A small-molecule ligand and the protein it binds are described below.
Small molecule (SMILES): CN(c1ccccc1/C=N/c1nc(Nc2ccc3c(c2)CC(=O)N3)ncc1C(F)(F)F)S(C)(=O)=O

Binding-site contacts:
Ligand atom C12 contacts residue CYS95 of chain 1.D at 3.5 Å (hydrophobic).
Ligand atom C17 contacts residue GLY98 of chain 1.D at 3.7 Å.
Ligand atom C26 contacts residue VAL29 of chain 1.D at 3.7 Å (hydrophobic).
Ligand atom C2 contacts residue LEU146 of chain 1.D at 3.6 Å (hydrophobic).
Ligand atom C1 contacts residue LEU146 of chain 1.D at 3.5 Å (hydrophobic).
Ligand atom F8 contacts residue ASP157 of chain 1.D at 3.2 Å.
Ligand atom C32 contacts residue ARG143 of chain 1.D at 3.3 Å.
Ligand atom N5 contacts residue LEU94 of chain 1.D at 3.6 Å.
Ligand atom C13 contacts residue GLY98 of chain 1.D at 3.6 Å.
Ligand atom C15 contacts residue GLY98 of chain 1.D at 3.7 Å.
Ligand atom C18 contacts residue GLN31 of chain 1.D at 3.7 Å.
Ligand atom C34 contacts residue LEU160 of chain 1.D at 3.7 Å (hydrophobic).
Ligand atom O21 contacts residue ARG19 of chain 1.D at 3.4 Å (salt-bridge).
Ligand atom C27 contacts residue GLU23 of chain 1.D at 3.5 Å.
Ligand atom C6 contacts residue GLU93 of chain 1.D at 3.4 Å.
Ligand atom O33 contacts residue ASP157 of chain 1.D at 3.4 Å (salt-bridge).
Ligand atom N11 contacts residue CYS95 of chain 1.D at 2.9 Å (h-bond).
Ligand atom F9 contacts residue GLU93 of chain 1.D at 3.5 Å.
Ligand atom O33 contacts residue LEU160 of chain 1.D at 3.5 Å.
Ligand atom N3 contacts residue ILE21 of chain 1.D at 3.7 Å.
Ligand atom C34 contacts residue SER161 of chain 1.D at 3.7 Å.
Ligand atom C26 contacts residue GLU23 of chain 1.D at 3.6 Å.
Ligand atom C1 contacts residue ALA45 of chain 1.D at 3.7 Å (hydrophobic).
Ligand atom C12 contacts residue GLY98 of chain 1.D at 3.6 Å.
Ligand atom N5 contacts residue CYS95 of chain 1.D at 3.0 Å (h-bond).
Ligand atom F10 contacts residue LEU160 of chain 1.D at 3.5 Å.
Ligand atom O35 contacts residue GLY156 of chain 1.D at 3.2 Å.
Ligand atom C18 contacts residue ARG19 of chain 1.D at 3.3 Å.
Ligand atom F9 contacts residue MET92 of chain 1.D at 3.3 Å.
Ligand atom C28 contacts residue LEU160 of chain 1.D at 3.6 Å (hydrophobic).
Ligand atom C32 contacts residue GLU99 of chain 1.D at 3.7 Å.
Ligand atom F8 contacts residue LEU146 of chain 1.D at 3.7 Å.
Ligand atom C34 contacts residue ASP157 of chain 1.D at 3.5 Å.
Ligand atom C6 contacts residue LEU146 of chain 1.D at 3.6 Å (hydrophobic).
Ligand atom C34 contacts residue ASN144 of chain 1.D at 3.5 Å.
Ligand atom C6 contacts residue ALA45 of chain 1.D at 3.5 Å (hydrophobic).
Ligand atom C19 contacts residue ARG19 of chain 1.D at 3.7 Å.
Ligand atom C13 contacts residue CYS95 of chain 1.D at 3.5 Å (hydrophobic).
Ligand atom N11 contacts residue LEU94 of chain 1.D at 3.6 Å.
Ligand atom O35 contacts residue LEU146 of chain 1.D at 3.4 Å.

Sequence of chain 1.D:
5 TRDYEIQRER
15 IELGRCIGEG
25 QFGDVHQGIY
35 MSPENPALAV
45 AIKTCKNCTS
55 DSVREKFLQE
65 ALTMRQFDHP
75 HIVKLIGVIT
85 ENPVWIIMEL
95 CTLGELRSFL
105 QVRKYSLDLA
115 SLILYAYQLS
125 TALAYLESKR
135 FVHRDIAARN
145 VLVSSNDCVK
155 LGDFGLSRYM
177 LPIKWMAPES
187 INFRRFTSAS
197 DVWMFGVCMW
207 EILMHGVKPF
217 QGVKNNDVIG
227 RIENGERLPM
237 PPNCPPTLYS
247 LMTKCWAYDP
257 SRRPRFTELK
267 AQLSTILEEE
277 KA